Sequence of chain 1.A:
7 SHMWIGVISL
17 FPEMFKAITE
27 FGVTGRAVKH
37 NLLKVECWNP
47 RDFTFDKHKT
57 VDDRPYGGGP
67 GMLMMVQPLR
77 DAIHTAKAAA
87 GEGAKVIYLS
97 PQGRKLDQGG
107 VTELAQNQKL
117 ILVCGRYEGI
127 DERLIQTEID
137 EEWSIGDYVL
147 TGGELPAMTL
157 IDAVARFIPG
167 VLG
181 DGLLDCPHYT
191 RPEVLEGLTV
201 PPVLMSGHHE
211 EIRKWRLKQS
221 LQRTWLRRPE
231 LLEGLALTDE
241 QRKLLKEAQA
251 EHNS

Binding-site contacts:
Ligand atom C2 contacts residue SER96 of chain 1.A at 3.5 Å.
Ligand atom C10 contacts residue GLY125 of chain 1.A at 3.9 Å.
Ligand atom N2 contacts residue LEU146 of chain 1.A at 3.0 Å (h-bond).
Ligand atom C10 contacts residue GLY121 of chain 1.A at 3.6 Å.
Ligand atom C1 contacts residue PRO97 of chain 1.A at 3.7 Å (hydrophobic).
Ligand atom N contacts residue ILE141 of chain 1.A at 3.9 Å.
Ligand atom C2 contacts residue LEU95 of chain 1.A at 3.7 Å (hydrophobic).
Ligand atom C contacts residue SER140 of chain 1.A at 3.8 Å.
Ligand atom C8 contacts residue GLY125 of chain 1.A at 3.8 Å.
Ligand atom C11 contacts residue PRO97 of chain 1.A at 3.6 Å (hydrophobic).
Ligand atom C9 contacts residue ARG122 of chain 1.A at 3.5 Å.
Ligand atom C9 contacts residue TYR123 of chain 1.A at 3.1 Å (hydrophobic).
Ligand atom C8 contacts residue TYR123 of chain 1.A at 3.4 Å (hydrophobic).
Ligand atom O contacts residue SER140 of chain 1.A at 3.4 Å.
Ligand atom O contacts residue ILE141 of chain 1.A at 2.9 Å (h-bond).
Ligand atom C5 contacts residue GLY149 of chain 1.A at 3.6 Å.
Ligand atom C9 contacts residue GLY125 of chain 1.A at 3.3 Å.
Ligand atom C4 contacts residue GLY148 of chain 1.A at 3.9 Å.
Ligand atom C1 contacts residue PRO152 of chain 1.A at 3.8 Å (hydrophobic).
Ligand atom C11 contacts residue LEU146 of chain 1.A at 3.6 Å (hydrophobic).
Ligand atom C9 contacts residue GLU124 of chain 1.A at 3.6 Å.
Ligand atom C5 contacts residue GLY148 of chain 1.A at 3.5 Å.
Ligand atom C2 contacts residue PRO97 of chain 1.A at 3.9 Å (hydrophobic).
Ligand atom C8 contacts residue GLU124 of chain 1.A at 3.6 Å.
Ligand atom N contacts residue SER140 of chain 1.A at 3.3 Å (h-bond).
Ligand atom C contacts residue ILE141 of chain 1.A at 3.8 Å (hydrophobic).
Ligand atom C11 contacts residue TYR144 of chain 1.A at 3.4 Å (hydrophobic).
Ligand atom C2 contacts residue PRO152 of chain 1.A at 3.6 Å (hydrophobic).
Ligand atom N contacts residue GLY142 of chain 1.A at 2.8 Å (h-bond).
Ligand atom N1 contacts residue LEU146 of chain 1.A at 3.1 Å (h-bond).
Ligand atom N contacts residue TYR144 of chain 1.A at 3.1 Å (h-bond).
Ligand atom C5 contacts residue GLY121 of chain 1.A at 3.7 Å.
Ligand atom C10 contacts residue TYR94 of chain 1.A at 3.5 Å (hydrophobic).
Ligand atom C3 contacts residue LEU95 of chain 1.A at 3.5 Å (hydrophobic).
Ligand atom N1 contacts residue GLY148 of chain 1.A at 3.8 Å.
Ligand atom C3 contacts residue SER96 of chain 1.A at 3.8 Å.
Ligand atom O contacts residue SER96 of chain 1.A at 3.9 Å.
Ligand atom C4 contacts residue LEU146 of chain 1.A at 3.9 Å (hydrophobic).
Ligand atom N2 contacts residue VAL145 of chain 1.A at 4.0 Å.
Ligand atom N2 contacts residue PRO97 of chain 1.A at 4.0 Å.

This small molecule binds to this protein.
Small molecule (SMILES): NC(=O)c1ccc(NCC2CCCC2)nc1